Binding-site contacts:
Ligand atom C3D contacts residue ASP36 of chain 1.F at 3.3 Å.
Ligand atom N1 contacts residue VAL89 of chain 1.F at 3.7 Å.
Ligand atom O2' contacts residue VAL15 of chain 1.F at 3.2 Å.
Ligand atom O3B contacts residue VAL15 of chain 1.F at 3.6 Å.
Ligand atom O2A contacts residue ASN90 of chain 1.F at 3.5 Å.
Ligand atom O2 contacts residue ASP36 of chain 1.F at 3.6 Å.
Ligand atom O3D contacts residue ASP36 of chain 1.F at 2.5 Å (salt-bridge).
Ligand atom O4D contacts residue ASP36 of chain 1.F at 3.6 Å.
Ligand atom O5' contacts residue ARG346 of chain 1.F at 3.2 Å (salt-bridge).
Ligand atom O2A contacts residue ARG346 of chain 1.F at 3.1 Å (salt-bridge).
Ligand atom O1A contacts residue ARG346 of chain 1.F at 3.5 Å (salt-bridge).
Ligand atom O4' contacts residue LYS279 of chain 1.F at 3.3 Å.
Ligand atom O4D contacts residue GLY11 of chain 1.F at 3.7 Å.
Ligand atom O1A contacts residue TYR14 of chain 1.F at 3.6 Å.
Ligand atom O2 contacts residue VAL37 of chain 1.F at 3.2 Å (h-bond).
Ligand atom O2D contacts residue VAL37 of chain 1.F at 3.5 Å.
Ligand atom O1B contacts residue VAL15 of chain 1.F at 2.8 Å (h-bond).
Ligand atom O2' contacts residue SER130 of chain 1.F at 3.5 Å.
Ligand atom O2' contacts residue THR131 of chain 1.F at 3.2 Å (h-bond).
Ligand atom O4' contacts residue ASN90 of chain 1.F at 3.6 Å.
Ligand atom O2B contacts residue TYR14 of chain 1.F at 3.5 Å.
Ligand atom O2D contacts residue ASP36 of chain 1.F at 2.5 Å (salt-bridge).
Ligand atom C4D contacts residue ASP36 of chain 1.F at 3.4 Å.
Ligand atom O3D contacts residue ARG41 of chain 1.F at 3.0 Å (salt-bridge).
Ligand atom O3' contacts residue SER130 of chain 1.F at 3.4 Å.
Ligand atom O2B contacts residue ARG346 of chain 1.F at 2.8 Å (salt-bridge).
Ligand atom C6 contacts residue ASN90 of chain 1.F at 3.3 Å.
Ligand atom PA contacts residue ARG346 of chain 1.F at 3.6 Å.
Ligand atom C6 contacts residue VAL89 of chain 1.F at 3.6 Å (hydrophobic).
Ligand atom O4' contacts residue THR91 of chain 1.F at 3.0 Å (h-bond).
Ligand atom O5' contacts residue SER275 of chain 1.F at 3.3 Å (h-bond).
Ligand atom O5D contacts residue GLY13 of chain 1.F at 3.6 Å.
Ligand atom C2D contacts residue ASP36 of chain 1.F at 3.5 Å.
Ligand atom O1B contacts residue TYR14 of chain 1.F at 3.2 Å (h-bond).
Ligand atom C1D contacts residue ASP36 of chain 1.F at 3.2 Å.
Ligand atom C5 contacts residue TYR108 of chain 1.F at 3.6 Å (hydrophobic).
Ligand atom C3D contacts residue ARG41 of chain 1.F at 3.5 Å.
Ligand atom C2' contacts residue THR131 of chain 1.F at 3.3 Å.
Ligand atom O1A contacts residue ARG41 of chain 1.F at 3.5 Å (salt-bridge).
Ligand atom O5D contacts residue ARG41 of chain 1.F at 3.0 Å (salt-bridge).

The protein below binds the small molecule below.
Small molecule (SMILES): O=c1ccn([C@@H]2O[C@H](CO[P](=O)(O)O[P](=O)(O)O[C@H]3OC[C@@H](O)[C@H](O)[C@H]3O)[C@@H](O)[C@H]2O)c(=O)[nH]1

Sequence of chain 1.F:
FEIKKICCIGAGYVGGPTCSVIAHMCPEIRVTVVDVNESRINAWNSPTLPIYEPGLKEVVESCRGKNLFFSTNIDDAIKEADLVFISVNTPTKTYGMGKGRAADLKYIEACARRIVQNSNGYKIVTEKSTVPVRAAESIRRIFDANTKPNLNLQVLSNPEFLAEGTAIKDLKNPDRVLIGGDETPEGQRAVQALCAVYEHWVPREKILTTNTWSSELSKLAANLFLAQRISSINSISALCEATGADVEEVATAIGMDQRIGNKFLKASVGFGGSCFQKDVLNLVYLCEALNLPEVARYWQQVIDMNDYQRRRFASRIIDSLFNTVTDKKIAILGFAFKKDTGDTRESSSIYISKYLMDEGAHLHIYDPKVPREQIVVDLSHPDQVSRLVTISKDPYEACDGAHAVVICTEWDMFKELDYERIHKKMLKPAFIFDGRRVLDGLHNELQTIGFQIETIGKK